Binding-site contacts:
Ligand atom C4 contacts residue LYS474 of chain 1.A at 3.6 Å.
Ligand atom C1 contacts residue GLU504 of chain 1.A at 3.6 Å.
Ligand atom O3 contacts residue LYS474 of chain 1.A at 3.5 Å (salt-bridge).
Ligand atom O2 contacts residue GLU504 of chain 1.A at 2.5 Å (salt-bridge).
Ligand atom O2 contacts residue ARG500 of chain 1.A at 3.1 Å (salt-bridge).
Ligand atom C2 contacts residue GLU504 of chain 1.A at 3.5 Å.
Ligand atom O3 contacts residue GLU504 of chain 1.A at 3.7 Å.
Ligand atom O3 contacts residue ILE492 of chain 1.A at 4.5 Å.
Ligand atom O4 contacts residue GLN471 of chain 1.A at 3.0 Å (h-bond).
Ligand atom C4 contacts residue GLN471 of chain 1.A at 4.0 Å.
Ligand atom O1 contacts residue GLU504 of chain 1.A at 4.2 Å.
Ligand atom C3 contacts residue GLU504 of chain 1.A at 3.7 Å.
Ligand atom O3 contacts residue ARG500 of chain 1.A at 3.7 Å.
Ligand atom C1 contacts residue GLU504 of chain 1.A at 4.2 Å.
Ligand atom C3 contacts residue GLN471 of chain 1.A at 4.4 Å.
Ligand atom C5 contacts residue GLN471 of chain 1.A at 4.2 Å.
Ligand atom O4 contacts residue LYS474 of chain 1.A at 2.8 Å (salt-bridge).
Ligand atom C6 contacts residue GLN471 of chain 1.A at 4.3 Å.
Ligand atom O2 contacts residue GLU504 of chain 1.A at 3.9 Å.
Ligand atom O4 contacts residue GLU467 of chain 1.A at 3.7 Å.
Ligand atom C2 contacts residue ARG500 of chain 1.A at 4.1 Å.
Ligand atom C3 contacts residue LYS474 of chain 1.A at 4.1 Å.
Ligand atom O3 contacts residue VAL470 of chain 1.A at 3.8 Å.

Sequence of chain 1.A:
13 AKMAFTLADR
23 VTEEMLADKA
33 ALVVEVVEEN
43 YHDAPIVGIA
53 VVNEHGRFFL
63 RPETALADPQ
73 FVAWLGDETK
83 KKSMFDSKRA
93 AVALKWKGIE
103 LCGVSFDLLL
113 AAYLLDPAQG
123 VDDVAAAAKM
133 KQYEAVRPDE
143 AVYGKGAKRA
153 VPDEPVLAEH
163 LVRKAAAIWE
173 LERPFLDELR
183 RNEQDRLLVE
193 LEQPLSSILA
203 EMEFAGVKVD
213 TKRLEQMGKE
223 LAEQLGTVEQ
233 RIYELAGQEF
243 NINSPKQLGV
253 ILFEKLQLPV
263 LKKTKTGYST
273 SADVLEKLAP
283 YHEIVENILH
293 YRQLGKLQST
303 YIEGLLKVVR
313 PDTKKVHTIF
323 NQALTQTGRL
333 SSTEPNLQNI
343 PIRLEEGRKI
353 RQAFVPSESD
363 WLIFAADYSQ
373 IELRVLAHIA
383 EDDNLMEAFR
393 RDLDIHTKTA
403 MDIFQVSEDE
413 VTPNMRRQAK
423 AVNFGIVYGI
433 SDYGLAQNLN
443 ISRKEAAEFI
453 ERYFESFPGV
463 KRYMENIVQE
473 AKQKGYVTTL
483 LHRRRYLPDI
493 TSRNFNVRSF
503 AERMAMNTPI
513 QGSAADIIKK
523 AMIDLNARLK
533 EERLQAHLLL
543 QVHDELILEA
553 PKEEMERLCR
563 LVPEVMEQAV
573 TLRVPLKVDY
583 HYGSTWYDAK

The protein below binds the small molecule below.
Small molecule (SMILES): OC[C@H]1O[C@@](CO)(O[C@H]2O[C@H](CO)[C@@H](O)[C@H](O)[C@H]2O)[C@@H](O)[C@@H]1O